Binding-site contacts:
Ligand atom C3 contacts residue ASN45 of chain 1.B at 3.8 Å.
Ligand atom C4 contacts residue ASN45 of chain 1.B at 4.2 Å.
Ligand atom C5 contacts residue ASN45 of chain 1.B at 3.7 Å.
Ligand atom N2 contacts residue ASN45 of chain 1.B at 2.8 Å (h-bond).
Ligand atom O7 contacts residue ASN45 of chain 1.B at 4.1 Å.
Ligand atom C7 contacts residue PRO43 of chain 1.B at 3.9 Å (hydrophobic).
Ligand atom C1 contacts residue ASN45 of chain 1.B at 1.4 Å.
Ligand atom N2 contacts residue PRO43 of chain 1.B at 3.4 Å (h-bond).
Ligand atom C8 contacts residue PHE44 of chain 1.B at 4.3 Å (hydrophobic).
Ligand atom O5 contacts residue ASN45 of chain 1.B at 2.4 Å (h-bond).
Ligand atom C8 contacts residue PRO43 of chain 1.B at 3.3 Å (hydrophobic).
Ligand atom C2 contacts residue ASN45 of chain 1.B at 2.5 Å.
Ligand atom C7 contacts residue ASN45 of chain 1.B at 3.7 Å.

This protein binds this small molecule.
Small molecule (SMILES): CC(=O)N[C@H]1[C@H](O[C@H]2[C@H](O)[C@@H](NC(C)=O)CO[C@@H]2CO)O[C@H](CO)[C@@H](O[C@@H]2O[C@H](CO)[C@@H](O)[C@H](O[C@H]3O[C@H](CO)[C@@H](O)[C@H](O)[C@@H]3O)[C@@H]2O)[C@@H]1O

Sequence of chain 1.B:
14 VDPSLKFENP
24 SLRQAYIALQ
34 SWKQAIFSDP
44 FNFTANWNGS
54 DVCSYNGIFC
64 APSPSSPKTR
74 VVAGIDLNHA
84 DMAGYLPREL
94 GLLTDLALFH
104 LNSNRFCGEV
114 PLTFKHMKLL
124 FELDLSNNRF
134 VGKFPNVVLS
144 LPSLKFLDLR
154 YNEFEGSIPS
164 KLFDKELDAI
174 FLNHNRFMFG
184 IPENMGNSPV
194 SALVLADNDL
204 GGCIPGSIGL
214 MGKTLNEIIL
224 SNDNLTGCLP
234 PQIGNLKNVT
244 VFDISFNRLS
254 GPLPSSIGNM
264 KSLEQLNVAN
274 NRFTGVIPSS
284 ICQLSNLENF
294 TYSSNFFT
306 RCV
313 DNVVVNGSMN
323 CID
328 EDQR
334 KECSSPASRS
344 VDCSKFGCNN